Binding-site contacts:
Ligand atom O5 contacts residue SER495 of chain 1.A at 4.0 Å.
Ligand atom C5 contacts residue ASN493 of chain 1.A at 3.6 Å.
Ligand atom C5 contacts residue SER495 of chain 1.A at 4.1 Å.
Ligand atom O5 contacts residue ASN493 of chain 1.A at 2.4 Å (h-bond).
Ligand atom N2 contacts residue ASN163 of chain 1.A at 4.2 Å.
Ligand atom O3 contacts residue ASN163 of chain 1.A at 4.2 Å.
Ligand atom C1 contacts residue ASN493 of chain 1.A at 1.4 Å.
Ligand atom C8 contacts residue VAL21 of chain 1.A at 3.5 Å (hydrophobic).
Ligand atom O7 contacts residue VAL21 of chain 1.A at 4.4 Å.
Ligand atom C3 contacts residue ASN493 of chain 1.A at 3.8 Å.
Ligand atom C6 contacts residue SER495 of chain 1.A at 4.3 Å.
Ligand atom N2 contacts residue ASN493 of chain 1.A at 2.8 Å (h-bond).
Ligand atom C6 contacts residue LEU496 of chain 1.A at 4.4 Å (hydrophobic).
Ligand atom O7 contacts residue ASN493 of chain 1.A at 3.4 Å (h-bond).
Ligand atom C7 contacts residue VAL21 of chain 1.A at 4.4 Å (hydrophobic).
Ligand atom C2 contacts residue ASN493 of chain 1.A at 2.4 Å.
Ligand atom C8 contacts residue ASN493 of chain 1.A at 4.4 Å.
Ligand atom C8 contacts residue ILE166 of chain 1.A at 3.8 Å (hydrophobic).
Ligand atom C1 contacts residue SER495 of chain 1.A at 4.4 Å.
Ligand atom O5 contacts residue LEU496 of chain 1.A at 3.8 Å.
Ligand atom C8 contacts residue ASP165 of chain 1.A at 3.8 Å.
Ligand atom O6 contacts residue SER495 of chain 1.A at 3.4 Å.
Ligand atom C4 contacts residue ASN493 of chain 1.A at 4.2 Å.
Ligand atom O6 contacts residue LEU496 of chain 1.A at 4.0 Å.
Ligand atom C7 contacts residue ASN493 of chain 1.A at 3.3 Å.

A small-molecule ligand and the protein it binds are described below.
Small molecule (SMILES): CC(=O)N[C@H]1[C@H](O[C@H]2[C@H](O)[C@@H](NC(C)=O)CO[C@@H]2CO)O[C@H](CO)[C@@H](O[C@@H]2O[C@H](CO)[C@@H](O)[C@H](O)[C@@H]2O)[C@@H]1O

Sequence of chain 1.A:
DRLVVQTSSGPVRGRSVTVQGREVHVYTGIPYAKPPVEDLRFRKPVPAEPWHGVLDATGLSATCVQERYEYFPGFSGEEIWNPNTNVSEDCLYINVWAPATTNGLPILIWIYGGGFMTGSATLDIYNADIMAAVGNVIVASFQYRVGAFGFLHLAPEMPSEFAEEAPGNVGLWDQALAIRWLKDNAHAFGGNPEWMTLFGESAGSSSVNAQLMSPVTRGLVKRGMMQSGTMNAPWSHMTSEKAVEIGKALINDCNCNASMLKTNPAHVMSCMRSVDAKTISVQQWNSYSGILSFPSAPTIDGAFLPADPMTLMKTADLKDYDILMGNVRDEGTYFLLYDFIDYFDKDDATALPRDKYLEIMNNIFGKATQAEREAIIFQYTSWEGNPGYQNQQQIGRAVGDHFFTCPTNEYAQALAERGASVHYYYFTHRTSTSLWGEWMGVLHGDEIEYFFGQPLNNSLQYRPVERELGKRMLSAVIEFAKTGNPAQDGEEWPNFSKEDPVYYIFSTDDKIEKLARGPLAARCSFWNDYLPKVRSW